A small-molecule ligand and the protein it binds are described below.
Small molecule (SMILES): CC(=O)N[C@@H]1[C@@H](O)[C@H](O)[C@@H](CO)O[C@H]1O

Sequence of chain 1.B:
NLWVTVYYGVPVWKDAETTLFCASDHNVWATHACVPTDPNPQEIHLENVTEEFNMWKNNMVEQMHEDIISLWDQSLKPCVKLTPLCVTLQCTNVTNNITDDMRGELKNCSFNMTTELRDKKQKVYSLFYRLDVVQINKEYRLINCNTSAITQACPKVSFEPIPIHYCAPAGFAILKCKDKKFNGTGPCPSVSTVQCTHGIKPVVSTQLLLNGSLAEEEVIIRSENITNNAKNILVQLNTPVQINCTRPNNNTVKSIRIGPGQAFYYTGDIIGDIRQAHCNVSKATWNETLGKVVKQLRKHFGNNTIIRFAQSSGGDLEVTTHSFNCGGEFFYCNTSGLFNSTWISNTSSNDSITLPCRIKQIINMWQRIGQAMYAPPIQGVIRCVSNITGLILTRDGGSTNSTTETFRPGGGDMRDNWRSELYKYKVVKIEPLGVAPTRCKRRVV

Binding-site contacts:
Ligand atom C8 contacts residue NAG1 of chain 1.N at 4.0 Å.
Ligand atom C3 contacts residue ASN393 of chain 1.B at 3.9 Å.
Ligand atom O7 contacts residue ASN393 of chain 1.B at 3.9 Å.
Ligand atom O7 contacts residue SER389 of chain 1.B at 4.5 Å.
Ligand atom C7 contacts residue SER389 of chain 1.B at 4.4 Å.
Ligand atom C2 contacts residue ASN393 of chain 1.B at 2.5 Å.
Ligand atom C8 contacts residue NAG2 of chain 1.N at 4.3 Å.
Ligand atom N2 contacts residue ASN393 of chain 1.B at 3.0 Å (h-bond).
Ligand atom C8 contacts residue SER389 of chain 1.B at 3.8 Å.
Ligand atom O5 contacts residue ASN393 of chain 1.B at 2.5 Å (h-bond).
Ligand atom C8 contacts residue ASN393 of chain 1.B at 4.2 Å.
Ligand atom C4 contacts residue ASN393 of chain 1.B at 4.4 Å.
Ligand atom C7 contacts residue ASN393 of chain 1.B at 3.6 Å.
Ligand atom C1 contacts residue ASN393 of chain 1.B at 1.5 Å.
Ligand atom C5 contacts residue ASN393 of chain 1.B at 3.8 Å.